Sequence of chain 1.L:
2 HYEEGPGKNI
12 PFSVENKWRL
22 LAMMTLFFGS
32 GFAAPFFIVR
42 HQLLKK

Binding-site contacts:
Ligand atom S2 contacts residue SER116 of chain 1.A at 3.7 Å.
Ligand atom C8 contacts residue SER116 of chain 1.A at 3.3 Å.
Ligand atom C10 contacts residue VAL57 of chain 1.A at 3.3 Å (hydrophobic).
Ligand atom C8 contacts residue ALA60 of chain 1.A at 4.2 Å (hydrophobic).
Ligand atom S1 contacts residue ILE39 of chain 1.L at 3.3 Å.
Ligand atom S2 contacts residue VAL56 of chain 1.A at 3.1 Å (h-bond).
Ligand atom C1 contacts residue ILE39 of chain 1.L at 3.9 Å (hydrophobic).
Ligand atom C12 contacts residue VAL57 of chain 1.A at 3.5 Å (hydrophobic).
Ligand atom C8 contacts residue ILE39 of chain 1.L at 4.2 Å (hydrophobic).
Ligand atom S1 contacts residue SER116 of chain 1.A at 4.1 Å.
Ligand atom C9 contacts residue ILE39 of chain 1.L at 3.9 Å (hydrophobic).
Ligand atom O1 contacts residue ALA60 of chain 1.A at 3.0 Å.
Ligand atom C6 contacts residue VAL29 of chain 1.A at 4.2 Å (hydrophobic).
Ligand atom C12 contacts residue VAL40 of chain 1.L at 3.4 Å (hydrophobic).
Ligand atom C4 contacts residue LEU113 of chain 1.A at 3.8 Å (hydrophobic).
Ligand atom C2 contacts residue VAL29 of chain 1.A at 3.6 Å (hydrophobic).
Ligand atom C5 contacts residue SER116 of chain 1.A at 3.9 Å.
Ligand atom N1 contacts residue ILE39 of chain 1.L at 3.3 Å.
Ligand atom N1 contacts residue LEU33 of chain 1.A at 4.2 Å.
Ligand atom C11 contacts residue ILE39 of chain 1.L at 3.9 Å (hydrophobic).
Ligand atom S2 contacts residue VAL57 of chain 1.A at 4.0 Å.
Ligand atom C2 contacts residue PHE109 of chain 1.A at 3.6 Å (hydrophobic).
Ligand atom S2 contacts residue ALA60 of chain 1.A at 3.5 Å.
Ligand atom N1 contacts residue SER116 of chain 1.A at 4.1 Å.
Ligand atom O1 contacts residue LEU112 of chain 1.A at 3.9 Å.
Ligand atom C3 contacts residue LEU113 of chain 1.A at 3.9 Å (hydrophobic).
Ligand atom C11 contacts residue VAL57 of chain 1.A at 3.7 Å (hydrophobic).
Ligand atom C1 contacts residue VAL29 of chain 1.A at 3.5 Å (hydrophobic).
Ligand atom C10 contacts residue VAL56 of chain 1.A at 3.1 Å (hydrophobic).
Ligand atom S1 contacts residue PRO36 of chain 1.L at 3.8 Å.
Ligand atom C9 contacts residue SER116 of chain 1.A at 3.5 Å.
Ligand atom C3 contacts residue PHE109 of chain 1.A at 3.2 Å (hydrophobic).
Ligand atom C12 contacts residue ILE39 of chain 1.L at 4.1 Å (hydrophobic).
Ligand atom C7 contacts residue SER116 of chain 1.A at 3.3 Å.
Ligand atom C9 contacts residue LEU33 of chain 1.A at 4.0 Å (hydrophobic).
Ligand atom C7 contacts residue ALA60 of chain 1.A at 3.5 Å (hydrophobic).
Ligand atom C8 contacts residue LEU33 of chain 1.A at 4.2 Å (hydrophobic).
Ligand atom O1 contacts residue SER116 of chain 1.A at 3.3 Å.
Ligand atom C6 contacts residue ILE39 of chain 1.L at 3.8 Å (hydrophobic).
Ligand atom C4 contacts residue LEU112 of chain 1.A at 3.9 Å (hydrophobic).

A protein and the small-molecule ligand that binds it are described below.
Small molecule (SMILES): Cc1csc(-c2sc3ccccc3c2O)n1

Sequence of chain 1.A:
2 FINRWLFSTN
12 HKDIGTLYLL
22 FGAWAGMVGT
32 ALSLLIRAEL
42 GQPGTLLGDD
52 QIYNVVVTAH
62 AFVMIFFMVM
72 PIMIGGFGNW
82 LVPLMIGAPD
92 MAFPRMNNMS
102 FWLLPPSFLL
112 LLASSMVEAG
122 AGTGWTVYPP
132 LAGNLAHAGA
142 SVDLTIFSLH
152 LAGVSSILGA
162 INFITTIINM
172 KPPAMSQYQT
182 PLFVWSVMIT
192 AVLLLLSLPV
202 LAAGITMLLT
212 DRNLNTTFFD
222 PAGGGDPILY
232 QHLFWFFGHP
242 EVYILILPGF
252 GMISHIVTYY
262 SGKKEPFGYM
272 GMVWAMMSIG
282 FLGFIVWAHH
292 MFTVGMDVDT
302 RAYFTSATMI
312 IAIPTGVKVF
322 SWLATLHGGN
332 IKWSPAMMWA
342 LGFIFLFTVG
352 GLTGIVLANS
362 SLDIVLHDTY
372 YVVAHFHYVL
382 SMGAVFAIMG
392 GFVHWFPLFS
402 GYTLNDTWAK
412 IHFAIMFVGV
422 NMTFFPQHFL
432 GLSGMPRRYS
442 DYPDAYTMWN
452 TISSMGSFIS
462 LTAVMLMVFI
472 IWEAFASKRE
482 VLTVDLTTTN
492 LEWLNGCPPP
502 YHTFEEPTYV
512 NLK